Sequence of chain 1.C:
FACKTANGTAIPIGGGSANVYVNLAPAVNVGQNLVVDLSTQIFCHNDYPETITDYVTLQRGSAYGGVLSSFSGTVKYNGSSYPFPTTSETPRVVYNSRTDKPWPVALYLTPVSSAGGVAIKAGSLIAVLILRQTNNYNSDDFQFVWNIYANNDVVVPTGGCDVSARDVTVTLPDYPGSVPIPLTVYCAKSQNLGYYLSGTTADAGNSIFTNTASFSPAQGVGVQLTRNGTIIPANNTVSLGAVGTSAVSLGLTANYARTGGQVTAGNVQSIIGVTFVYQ

This protein binds this small molecule.
Small molecule (SMILES): OC[C@H]1O[C@H](OC[C@H]2O[C@H](O)[C@@H](O)[C@@H](O[C@H]3O[C@H](CO)[C@@H](O)[C@H](O)[C@@H]3O)[C@@H]2O)[C@@H](O)[C@@H](O)[C@@H]1O

Binding-site contacts:
Ligand atom C4 contacts residue PHE1 of chain 1.C at 3.7 Å (hydrophobic).
Ligand atom C6 contacts residue ILE52 of chain 1.C at 4.0 Å (hydrophobic).
Ligand atom C2 contacts residue TYR137 of chain 1.C at 3.9 Å (hydrophobic).
Ligand atom C2 contacts residue ILE13 of chain 1.C at 3.9 Å (hydrophobic).
Ligand atom C2 contacts residue ASP140 of chain 1.C at 4.0 Å.
Ligand atom O4 contacts residue TYR137 of chain 1.C at 3.8 Å.
Ligand atom O4 contacts residue ASN135 of chain 1.C at 2.9 Å (h-bond).
Ligand atom O2 contacts residue PHE1 of chain 1.C at 2.7 Å (h-bond).
Ligand atom C3 contacts residue ASN135 of chain 1.C at 3.8 Å.
Ligand atom C1 contacts residue TYR48 of chain 1.C at 3.9 Å (hydrophobic).
Ligand atom C6 contacts residue ASP54 of chain 1.C at 3.1 Å.
Ligand atom O3 contacts residue ASP140 of chain 1.C at 2.7 Å (salt-bridge).
Ligand atom O6 contacts residue ASN46 of chain 1.C at 3.1 Å (h-bond).
Ligand atom O6 contacts residue ASP54 of chain 1.C at 2.5 Å (salt-bridge).
Ligand atom C6 contacts residue TYR48 of chain 1.C at 3.9 Å (hydrophobic).
Ligand atom O6 contacts residue ASP47 of chain 1.C at 2.9 Å (salt-bridge).
Ligand atom C4 contacts residue ASP54 of chain 1.C at 3.3 Å.
Ligand atom O3 contacts residue PHE142 of chain 1.C at 3.8 Å.
Ligand atom C6 contacts residue ASN46 of chain 1.C at 3.2 Å.
Ligand atom O3 contacts residue ASN135 of chain 1.C at 3.4 Å (h-bond).
Ligand atom O4 contacts residue ILE52 of chain 1.C at 3.7 Å.
Ligand atom C2 contacts residue PHE1 of chain 1.C at 3.6 Å (hydrophobic).
Ligand atom C3 contacts residue ASP140 of chain 1.C at 3.3 Å.
Ligand atom C5 contacts residue PHE1 of chain 1.C at 3.7 Å (hydrophobic).
Ligand atom C4 contacts residue GLN133 of chain 1.C at 3.8 Å.
Ligand atom O2 contacts residue ILE52 of chain 1.C at 3.1 Å.
Ligand atom O4 contacts residue GLN133 of chain 1.C at 3.6 Å.
Ligand atom O3 contacts residue TYR137 of chain 1.C at 3.5 Å (h-bond).
Ligand atom O1 contacts residue TYR48 of chain 1.C at 3.9 Å.
Ligand atom O2 contacts residue TYR137 of chain 1.C at 2.7 Å (h-bond).
Ligand atom O3 contacts residue GLN133 of chain 1.C at 3.2 Å (h-bond).
Ligand atom O4 contacts residue ASP54 of chain 1.C at 2.6 Å (salt-bridge).
Ligand atom C2 contacts residue ILE52 of chain 1.C at 3.9 Å (hydrophobic).
Ligand atom O2 contacts residue ILE13 of chain 1.C at 3.6 Å.
Ligand atom C1 contacts residue PHE1 of chain 1.C at 3.5 Å (hydrophobic).
Ligand atom C6 contacts residue ASP47 of chain 1.C at 3.7 Å.
Ligand atom O5 contacts residue ASP47 of chain 1.C at 3.7 Å.
Ligand atom O6 contacts residue PHE1 of chain 1.C at 2.9 Å (h-bond).
Ligand atom C6 contacts residue PHE1 of chain 1.C at 3.9 Å (hydrophobic).
Ligand atom O5 contacts residue PHE1 of chain 1.C at 2.9 Å (h-bond).